Binding-site contacts:
Ligand atom C8 contacts residue ASN305 of chain 1.C at 4.4 Å.
Ligand atom C8 contacts residue GLN554 of chain 1.C at 4.2 Å.
Ligand atom C2 contacts residue GLN554 of chain 1.C at 3.7 Å.
Ligand atom N2 contacts residue GLN554 of chain 1.C at 3.1 Å (h-bond).
Ligand atom C1 contacts residue GLN554 of chain 1.C at 3.7 Å.
Ligand atom C8 contacts residue PRO304 of chain 1.C at 4.0 Å (hydrophobic).
Ligand atom C3 contacts residue ASN305 of chain 1.C at 3.9 Å.
Ligand atom C4 contacts residue ASN305 of chain 1.C at 4.3 Å.
Ligand atom C7 contacts residue ASN305 of chain 1.C at 3.7 Å.
Ligand atom C7 contacts residue PRO553 of chain 1.C at 4.2 Å (hydrophobic).
Ligand atom O5 contacts residue ASN305 of chain 1.C at 2.4 Å (h-bond).
Ligand atom O7 contacts residue ASN305 of chain 1.C at 3.9 Å.
Ligand atom N2 contacts residue ASN305 of chain 1.C at 3.0 Å (h-bond).
Ligand atom N2 contacts residue PRO553 of chain 1.C at 4.4 Å.
Ligand atom C5 contacts residue ASN305 of chain 1.C at 3.8 Å.
Ligand atom C3 contacts residue GLN554 of chain 1.C at 3.8 Å.
Ligand atom C1 contacts residue ASN305 of chain 1.C at 1.5 Å.
Ligand atom C2 contacts residue ASN305 of chain 1.C at 2.6 Å.
Ligand atom C7 contacts residue GLN554 of chain 1.C at 4.1 Å.
Ligand atom C8 contacts residue PRO553 of chain 1.C at 3.0 Å (hydrophobic).

Sequence of chain 1.C:
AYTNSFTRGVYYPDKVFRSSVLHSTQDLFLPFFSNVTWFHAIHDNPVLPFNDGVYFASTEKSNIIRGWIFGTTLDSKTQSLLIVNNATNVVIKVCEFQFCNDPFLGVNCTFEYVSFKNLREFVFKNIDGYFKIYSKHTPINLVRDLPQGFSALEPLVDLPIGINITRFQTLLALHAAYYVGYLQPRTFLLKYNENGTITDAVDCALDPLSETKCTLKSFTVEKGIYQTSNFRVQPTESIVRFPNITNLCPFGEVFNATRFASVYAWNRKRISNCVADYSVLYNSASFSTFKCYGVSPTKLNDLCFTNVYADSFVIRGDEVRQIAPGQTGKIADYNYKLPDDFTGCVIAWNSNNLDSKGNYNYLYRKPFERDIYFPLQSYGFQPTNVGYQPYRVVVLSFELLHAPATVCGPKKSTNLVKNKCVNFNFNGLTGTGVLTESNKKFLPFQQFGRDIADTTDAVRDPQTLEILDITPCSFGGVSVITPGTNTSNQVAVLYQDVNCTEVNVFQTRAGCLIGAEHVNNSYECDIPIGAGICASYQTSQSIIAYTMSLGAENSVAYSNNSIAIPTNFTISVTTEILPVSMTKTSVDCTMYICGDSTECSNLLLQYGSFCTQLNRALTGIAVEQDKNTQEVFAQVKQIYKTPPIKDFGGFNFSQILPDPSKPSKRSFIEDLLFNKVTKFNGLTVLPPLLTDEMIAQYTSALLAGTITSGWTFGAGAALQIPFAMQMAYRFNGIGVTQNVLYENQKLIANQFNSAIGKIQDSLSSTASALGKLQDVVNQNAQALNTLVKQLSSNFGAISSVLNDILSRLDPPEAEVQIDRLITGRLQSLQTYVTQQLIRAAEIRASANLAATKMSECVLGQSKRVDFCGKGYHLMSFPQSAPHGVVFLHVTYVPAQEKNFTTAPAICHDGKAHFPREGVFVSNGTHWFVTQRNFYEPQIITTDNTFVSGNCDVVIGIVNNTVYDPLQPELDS

A small-molecule ligand and the protein it binds are described below.
Small molecule (SMILES): CC(=O)N[C@@H]1[C@@H](O)[C@H](O)[C@@H](CO)O[C@H]1O